This protein binds this small molecule.
Small molecule (SMILES): CC(=O)N[C@@H]1[C@@H](O)[C@H](O)[C@@H](CO)O[C@H]1O

Binding-site contacts:
Ligand atom C5 contacts residue ASN279 of chain 1.A at 3.7 Å.
Ligand atom C3 contacts residue ASN279 of chain 1.A at 3.8 Å.
Ligand atom C8 contacts residue ASN277 of chain 1.A at 3.4 Å.
Ligand atom O7 contacts residue ASN279 of chain 1.A at 4.3 Å.
Ligand atom C2 contacts residue ASN279 of chain 1.A at 2.5 Å.
Ligand atom C4 contacts residue ASN279 of chain 1.A at 4.2 Å.
Ligand atom O5 contacts residue ASN279 of chain 1.A at 2.4 Å (h-bond).
Ligand atom C7 contacts residue GLU278 of chain 1.A at 4.2 Å.
Ligand atom N2 contacts residue ASN279 of chain 1.A at 2.9 Å (h-bond).
Ligand atom C1 contacts residue ASN279 of chain 1.A at 1.4 Å.
Ligand atom N2 contacts residue GLU278 of chain 1.A at 3.7 Å.
Ligand atom C7 contacts residue ASN279 of chain 1.A at 3.8 Å.
Ligand atom C8 contacts residue GLU278 of chain 1.A at 3.6 Å.
Ligand atom C7 contacts residue ASN277 of chain 1.A at 4.2 Å.

Sequence of chain 1.A:
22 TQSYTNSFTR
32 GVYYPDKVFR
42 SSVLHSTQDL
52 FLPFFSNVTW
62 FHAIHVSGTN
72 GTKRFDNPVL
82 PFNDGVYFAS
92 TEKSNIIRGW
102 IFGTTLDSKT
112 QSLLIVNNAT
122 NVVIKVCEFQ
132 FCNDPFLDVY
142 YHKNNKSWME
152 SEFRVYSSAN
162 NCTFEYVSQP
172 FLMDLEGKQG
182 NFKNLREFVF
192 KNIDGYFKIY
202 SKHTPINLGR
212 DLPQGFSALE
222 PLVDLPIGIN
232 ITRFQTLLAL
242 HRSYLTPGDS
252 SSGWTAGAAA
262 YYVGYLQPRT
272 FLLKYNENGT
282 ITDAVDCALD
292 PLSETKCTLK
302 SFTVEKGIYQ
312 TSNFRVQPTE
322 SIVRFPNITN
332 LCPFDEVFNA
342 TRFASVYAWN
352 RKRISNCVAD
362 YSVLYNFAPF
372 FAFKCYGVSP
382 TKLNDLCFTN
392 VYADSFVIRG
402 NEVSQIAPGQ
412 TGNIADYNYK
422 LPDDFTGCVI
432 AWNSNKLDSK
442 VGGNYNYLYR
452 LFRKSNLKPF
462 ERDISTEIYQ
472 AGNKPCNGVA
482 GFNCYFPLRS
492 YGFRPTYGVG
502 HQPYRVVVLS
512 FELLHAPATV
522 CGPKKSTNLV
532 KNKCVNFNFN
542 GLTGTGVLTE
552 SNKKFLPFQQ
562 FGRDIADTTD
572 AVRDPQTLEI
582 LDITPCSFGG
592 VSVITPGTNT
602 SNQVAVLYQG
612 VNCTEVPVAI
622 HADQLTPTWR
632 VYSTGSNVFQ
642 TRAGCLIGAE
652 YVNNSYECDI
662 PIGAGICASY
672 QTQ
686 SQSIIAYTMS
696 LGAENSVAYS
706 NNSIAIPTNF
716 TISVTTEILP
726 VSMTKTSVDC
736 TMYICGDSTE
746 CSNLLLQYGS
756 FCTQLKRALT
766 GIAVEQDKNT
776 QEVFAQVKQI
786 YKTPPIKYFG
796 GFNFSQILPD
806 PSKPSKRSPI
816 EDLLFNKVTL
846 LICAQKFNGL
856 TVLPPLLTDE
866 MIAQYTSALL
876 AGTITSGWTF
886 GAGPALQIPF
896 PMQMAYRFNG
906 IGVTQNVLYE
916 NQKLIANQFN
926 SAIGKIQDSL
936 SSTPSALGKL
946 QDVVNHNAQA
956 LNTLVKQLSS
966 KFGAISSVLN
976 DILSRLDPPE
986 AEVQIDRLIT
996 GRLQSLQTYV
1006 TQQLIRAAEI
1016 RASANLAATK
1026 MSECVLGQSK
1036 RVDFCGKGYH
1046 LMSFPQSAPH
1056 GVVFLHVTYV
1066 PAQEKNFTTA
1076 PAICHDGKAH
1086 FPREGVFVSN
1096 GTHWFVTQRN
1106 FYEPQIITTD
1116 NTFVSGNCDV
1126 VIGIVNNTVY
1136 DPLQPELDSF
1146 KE